Binding-site contacts:
Ligand atom C28 contacts residue VAL162 of chain 1.A at 3.8 Å (hydrophobic).
Ligand atom C08 contacts residue TRP156 of chain 1.A at 3.7 Å (hydrophobic).
Ligand atom C32 contacts residue MET178 of chain 1.A at 3.5 Å (hydrophobic).
Ligand atom C15 contacts residue TYR219 of chain 1.A at 3.3 Å (hydrophobic).
Ligand atom C31 contacts residue VAL162 of chain 1.A at 3.5 Å (hydrophobic).
Ligand atom C27 contacts residue PRO157 of chain 1.A at 3.6 Å (hydrophobic).
Ligand atom C33 contacts residue ASP179 of chain 1.A at 3.4 Å.
Ligand atom C33 contacts residue PRO157 of chain 1.A at 3.5 Å (hydrophobic).
Ligand atom O24 contacts residue VAL162 of chain 1.A at 3.6 Å.
Ligand atom C02 contacts residue ASN213 of chain 1.A at 3.6 Å.
Ligand atom S21 contacts residue ASN163 of chain 1.A at 3.8 Å.
Ligand atom N22 contacts residue PRO161 of chain 1.A at 3.0 Å (h-bond).
Ligand atom C31 contacts residue TYR170 of chain 1.A at 3.5 Å (hydrophobic).
Ligand atom N36 contacts residue TYR212 of chain 1.A at 3.5 Å.
Ligand atom C33 contacts residue PHE158 of chain 1.A at 3.6 Å (hydrophobic).
Ligand atom O01 contacts residue ASN213 of chain 1.A at 2.7 Å (h-bond).
Ligand atom C32 contacts residue PHE158 of chain 1.A at 3.6 Å (hydrophobic).
Ligand atom C34 contacts residue TYR219 of chain 1.A at 3.5 Å (hydrophobic).
Ligand atom C10 contacts residue PHE166 of chain 1.A at 3.7 Å (hydrophobic).
Ligand atom C30 contacts residue PHE158 of chain 1.A at 3.4 Å (hydrophobic).
Ligand atom C28 contacts residue PRO157 of chain 1.A at 3.1 Å (hydrophobic).
Ligand atom C25 contacts residue HIS160 of chain 1.A at 3.5 Å.
Ligand atom N36 contacts residue ASN213 of chain 1.A at 2.9 Å (h-bond).
Ligand atom C11 contacts residue PHE166 of chain 1.A at 3.8 Å (hydrophobic).
Ligand atom N18 contacts residue TRP156 of chain 1.A at 3.7 Å.
Ligand atom C35 contacts residue TYR219 of chain 1.A at 3.6 Å (hydrophobic).
Ligand atom O24 contacts residue PHE166 of chain 1.A at 3.8 Å.
Ligand atom C25 contacts residue PRO157 of chain 1.A at 3.6 Å (hydrophobic).
Ligand atom C33 contacts residue HIS160 of chain 1.A at 3.6 Å.
Ligand atom C16 contacts residue EDO1 of chain 1.H at 3.6 Å.
Ligand atom C31 contacts residue PRO157 of chain 1.A at 3.6 Å (hydrophobic).
Ligand atom C25 contacts residue PRO161 of chain 1.A at 3.7 Å (hydrophobic).
Ligand atom C15 contacts residue EDO1 of chain 1.H at 3.8 Å.
Ligand atom C03 contacts residue ASN213 of chain 1.A at 3.8 Å.
Ligand atom N29 contacts residue PRO157 of chain 1.A at 3.8 Å.
Ligand atom O24 contacts residue ASN163 of chain 1.A at 2.7 Å (h-bond).
Ligand atom N36 contacts residue TYR219 of chain 1.A at 3.7 Å.
Ligand atom C33 contacts residue MET178 of chain 1.A at 3.3 Å (hydrophobic).
Ligand atom C30 contacts residue PRO157 of chain 1.A at 3.5 Å (hydrophobic).
Ligand atom C16 contacts residue TYR219 of chain 1.A at 3.5 Å (hydrophobic).

The protein below binds the small molecule below.
Small molecule (SMILES): C=CCCn1cc(-c2cc(C3(S(C)(=N)=O)CC3)nc(-c3ccnc4[nH]ccc34)n2)c2cc[nH]c2c1=O

Sequence of chain 1.A:
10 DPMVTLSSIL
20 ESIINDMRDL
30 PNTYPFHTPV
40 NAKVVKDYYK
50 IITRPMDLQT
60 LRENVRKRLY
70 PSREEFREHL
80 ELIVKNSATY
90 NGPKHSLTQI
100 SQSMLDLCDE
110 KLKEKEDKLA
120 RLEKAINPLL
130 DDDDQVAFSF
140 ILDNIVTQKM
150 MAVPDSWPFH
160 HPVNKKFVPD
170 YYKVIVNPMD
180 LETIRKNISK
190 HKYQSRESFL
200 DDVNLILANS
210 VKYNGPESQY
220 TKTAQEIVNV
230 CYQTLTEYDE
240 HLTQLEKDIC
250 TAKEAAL